Sequence of chain 1.D:
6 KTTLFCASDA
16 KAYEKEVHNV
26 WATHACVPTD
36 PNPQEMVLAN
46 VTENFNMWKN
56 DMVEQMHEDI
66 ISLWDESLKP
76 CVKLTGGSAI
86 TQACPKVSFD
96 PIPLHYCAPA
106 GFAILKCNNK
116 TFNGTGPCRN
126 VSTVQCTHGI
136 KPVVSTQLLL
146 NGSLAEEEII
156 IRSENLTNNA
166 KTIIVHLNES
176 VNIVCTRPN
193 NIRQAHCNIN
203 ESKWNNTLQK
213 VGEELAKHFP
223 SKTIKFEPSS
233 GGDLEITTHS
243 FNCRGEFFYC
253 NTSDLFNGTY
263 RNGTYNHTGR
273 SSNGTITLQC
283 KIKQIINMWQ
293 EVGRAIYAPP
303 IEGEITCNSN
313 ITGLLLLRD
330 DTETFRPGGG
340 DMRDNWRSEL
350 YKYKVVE

Binding-site contacts:
Ligand atom C8 contacts residue ASN173 of chain 1.D at 4.4 Å.
Ligand atom C7 contacts residue ASN173 of chain 1.D at 3.2 Å.
Ligand atom C5 contacts residue LYS212 of chain 1.D at 4.2 Å.
Ligand atom N2 contacts residue ASN173 of chain 1.D at 3.0 Å (h-bond).
Ligand atom O6 contacts residue GLU153 of chain 1.D at 3.1 Å.
Ligand atom C1 contacts residue ASN173 of chain 1.D at 1.4 Å.
Ligand atom O3 contacts residue LYS212 of chain 1.D at 3.9 Å.
Ligand atom C6 contacts residue LYS212 of chain 1.D at 4.2 Å.
Ligand atom C6 contacts residue ILE154 of chain 1.D at 4.1 Å (hydrophobic).
Ligand atom C5 contacts residue ILE154 of chain 1.D at 4.2 Å (hydrophobic).
Ligand atom O6 contacts residue ILE154 of chain 1.D at 3.2 Å (h-bond).
Ligand atom C2 contacts residue GLU152 of chain 1.D at 4.3 Å.
Ligand atom C7 contacts residue GLU152 of chain 1.D at 4.5 Å.
Ligand atom O4 contacts residue LYS212 of chain 1.D at 3.0 Å (salt-bridge).
Ligand atom C8 contacts residue GLU174 of chain 1.D at 4.3 Å.
Ligand atom O7 contacts residue ASN173 of chain 1.D at 3.1 Å (h-bond).
Ligand atom C6 contacts residue GLU216 of chain 1.D at 3.2 Å.
Ligand atom C5 contacts residue ASN173 of chain 1.D at 3.7 Å.
Ligand atom C4 contacts residue LYS212 of chain 1.D at 4.0 Å.
Ligand atom C3 contacts residue LYS212 of chain 1.D at 3.9 Å.
Ligand atom C1 contacts residue GLU153 of chain 1.D at 4.0 Å.
Ligand atom O5 contacts residue GLU152 of chain 1.D at 4.1 Å.
Ligand atom O6 contacts residue GLU216 of chain 1.D at 2.6 Å (salt-bridge).
Ligand atom C3 contacts residue ASN173 of chain 1.D at 3.9 Å.
Ligand atom O5 contacts residue ILE154 of chain 1.D at 3.2 Å (h-bond).
Ligand atom O7 contacts residue GLU152 of chain 1.D at 3.6 Å (salt-bridge).
Ligand atom C2 contacts residue ASN173 of chain 1.D at 2.5 Å.
Ligand atom O5 contacts residue GLU153 of chain 1.D at 3.4 Å.
Ligand atom O5 contacts residue ASN173 of chain 1.D at 2.4 Å (h-bond).
Ligand atom C4 contacts residue ASN173 of chain 1.D at 4.3 Å.
Ligand atom C6 contacts residue GLU153 of chain 1.D at 4.3 Å.
Ligand atom C1 contacts residue ILE154 of chain 1.D at 4.0 Å (hydrophobic).
Ligand atom C1 contacts residue GLU152 of chain 1.D at 3.8 Å.

The small molecule below binds the protein below.
Small molecule (SMILES): CC(=O)N[C@@H]1[C@@H](O)[C@H](O)[C@@H](CO)O[C@H]1O